Binding-site contacts:
Ligand atom C3 contacts residue TYR159 of chain 7.B at 3.7 Å (hydrophobic).
Ligand atom O25 contacts residue TYR112 of chain 7.B at 3.4 Å.
Ligand atom N3 contacts residue LEU240 of chain 7.B at 3.4 Å.
Ligand atom C23 contacts residue TYR112 of chain 7.B at 3.3 Å (hydrophobic).
Ligand atom C10 contacts residue MET132 of chain 7.B at 3.7 Å (hydrophobic).
Ligand atom C14 contacts residue VAL199 of chain 7.B at 3.8 Å (hydrophobic).
Ligand atom C3 contacts residue PRO181 of chain 7.B at 3.7 Å (hydrophobic).
Ligand atom C5 contacts residue TYR159 of chain 7.B at 3.7 Å (hydrophobic).
Ligand atom C13 contacts residue MET132 of chain 7.B at 3.8 Å (hydrophobic).
Ligand atom C1 contacts residue ILE183 of chain 7.B at 3.5 Å (hydrophobic).
Ligand atom C13 contacts residue PHE237 of chain 7.B at 3.7 Å (hydrophobic).
Ligand atom C20 contacts residue PHE237 of chain 7.B at 3.4 Å (hydrophobic).
Ligand atom C21 contacts residue PHE237 of chain 7.B at 3.7 Å (hydrophobic).
Ligand atom C12 contacts residue VAL199 of chain 7.B at 3.7 Å (hydrophobic).
Ligand atom N6 contacts residue VAL196 of chain 7.B at 3.8 Å.
Ligand atom C4 contacts residue ILE194 of chain 7.B at 3.8 Å (hydrophobic).
Ligand atom C11 contacts residue LEU134 of chain 7.B at 3.8 Å (hydrophobic).
Ligand atom C23 contacts residue PHE237 of chain 7.B at 3.8 Å (hydrophobic).
Ligand atom C7 contacts residue VAL196 of chain 7.B at 3.5 Å (hydrophobic).
Ligand atom C3 contacts residue ALA24 of chain 7.D at 3.5 Å (hydrophobic).
Ligand atom C8 contacts residue TYR159 of chain 7.B at 3.5 Å (hydrophobic).
Ligand atom O24 contacts residue TYR112 of chain 7.B at 3.8 Å.
Ligand atom N4 contacts residue LEU240 of chain 7.B at 3.3 Å.
Ligand atom C20 contacts residue TYR112 of chain 7.B at 3.4 Å (hydrophobic).
Ligand atom C5 contacts residue ILE194 of chain 7.B at 3.8 Å (hydrophobic).
Ligand atom O25 contacts residue THR111 of chain 7.B at 3.4 Å (h-bond).
Ligand atom C26 contacts residue LYS113 of chain 7.B at 3.7 Å.
Ligand atom C19 contacts residue PHE237 of chain 7.B at 3.5 Å (hydrophobic).
Ligand atom C1 contacts residue ILE157 of chain 7.B at 3.4 Å (hydrophobic).
Ligand atom C27 contacts residue ASP236 of chain 7.B at 3.6 Å.
Ligand atom C4 contacts residue TYR159 of chain 7.B at 3.7 Å (hydrophobic).
Ligand atom O16 contacts residue MET132 of chain 7.B at 3.6 Å.
Ligand atom C14 contacts residue MET132 of chain 7.B at 3.5 Å (hydrophobic).
Ligand atom C26 contacts residue THR111 of chain 7.B at 3.6 Å.
Ligand atom C15 contacts residue MET132 of chain 7.B at 3.6 Å (hydrophobic).
Ligand atom C18 contacts residue PHE237 of chain 7.B at 3.8 Å (hydrophobic).
Ligand atom C4 contacts residue ALA24 of chain 7.D at 3.5 Å (hydrophobic).
Ligand atom C21 contacts residue TYR112 of chain 7.B at 3.4 Å (hydrophobic).
Ligand atom C7 contacts residue TYR159 of chain 7.B at 3.7 Å (hydrophobic).
Ligand atom C8 contacts residue VAL196 of chain 7.B at 3.7 Å (hydrophobic).

Sequence of chain 7.B:
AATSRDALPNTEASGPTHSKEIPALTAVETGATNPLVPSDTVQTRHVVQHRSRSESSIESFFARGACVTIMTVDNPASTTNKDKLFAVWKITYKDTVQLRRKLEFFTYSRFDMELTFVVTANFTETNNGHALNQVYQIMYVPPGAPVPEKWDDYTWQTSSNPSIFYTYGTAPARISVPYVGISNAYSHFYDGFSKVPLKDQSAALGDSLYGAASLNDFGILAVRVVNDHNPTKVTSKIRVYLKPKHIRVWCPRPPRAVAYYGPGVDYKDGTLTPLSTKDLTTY

The small molecule below binds the protein below.
Small molecule (SMILES): CCOC(=O)c1ccc(OCCCCC2CCN(c3ccc(C)nn3)CC2)cc1

Sequence of chain 7.D:
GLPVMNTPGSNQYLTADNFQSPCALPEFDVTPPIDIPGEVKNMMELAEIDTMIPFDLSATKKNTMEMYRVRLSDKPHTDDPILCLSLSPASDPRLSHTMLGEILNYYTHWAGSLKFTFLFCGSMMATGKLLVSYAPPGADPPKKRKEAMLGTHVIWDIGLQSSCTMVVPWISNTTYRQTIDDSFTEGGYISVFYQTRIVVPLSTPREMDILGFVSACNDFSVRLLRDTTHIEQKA